Binding-site contacts:
Ligand atom C1 contacts residue GLY367 of chain 1.D at 3.8 Å.
Ligand atom C1 contacts residue GAF1 of chain 1.AB at 0.1 Å.
Ligand atom O5 contacts residue GLY367 of chain 1.D at 3.2 Å.
Ligand atom C4 contacts residue TYR248 of chain 1.D at 3.7 Å (hydrophobic).
Ligand atom O1 contacts residue GLY367 of chain 1.D at 3.7 Å.
Ligand atom C6 contacts residue GLU46 of chain 1.D at 3.4 Å.
Ligand atom O4 contacts residue TYR50 of chain 1.D at 3.6 Å.
Ligand atom O3 contacts residue GAF1 of chain 1.AB at 0.0 Å (h-bond).
Ligand atom O3 contacts residue ASP49 of chain 1.D at 2.6 Å (salt-bridge).
Ligand atom C3 contacts residue TYR248 of chain 1.D at 3.7 Å (hydrophobic).
Ligand atom O4 contacts residue GAF1 of chain 1.AB at 0.0 Å (h-bond).
Ligand atom O1 contacts residue GAF1 of chain 1.AB at 1.4 Å.
Ligand atom O4 contacts residue ASP49 of chain 1.D at 2.6 Å (salt-bridge).
Ligand atom F2 contacts residue GAF1 of chain 1.AB at 0.0 Å.
Ligand atom C2 contacts residue GAF1 of chain 1.AB at 0.1 Å.
Ligand atom C4 contacts residue LEU190 of chain 1.D at 3.7 Å (hydrophobic).
Ligand atom C3 contacts residue ASP191 of chain 1.D at 3.7 Å.
Ligand atom O6 contacts residue LEU190 of chain 1.D at 3.8 Å.
Ligand atom C3 contacts residue GAF1 of chain 1.AB at 0.1 Å.
Ligand atom O6 contacts residue HIS47 of chain 1.D at 2.8 Å (h-bond).
Ligand atom C5 contacts residue GAF1 of chain 1.AB at 0.1 Å.
Ligand atom C3 contacts residue ASP49 of chain 1.D at 3.4 Å.
Ligand atom O3 contacts residue TYR248 of chain 1.D at 3.4 Å (h-bond).
Ligand atom O3 contacts residue GLY188 of chain 1.D at 2.9 Å (h-bond).
Ligand atom O6 contacts residue GLU46 of chain 1.D at 2.5 Å (salt-bridge).
Ligand atom C6 contacts residue GAF1 of chain 1.AB at 0.0 Å.
Ligand atom C1 contacts residue TYR248 of chain 1.D at 3.8 Å (hydrophobic).
Ligand atom C4 contacts residue ASP49 of chain 1.D at 3.3 Å.
Ligand atom C6 contacts residue HIS47 of chain 1.D at 3.4 Å.
Ligand atom C2 contacts residue TYR248 of chain 1.D at 3.4 Å (hydrophobic).
Ligand atom O1 contacts residue TYR248 of chain 1.D at 3.4 Å.
Ligand atom O3 contacts residue THR187 of chain 1.D at 3.7 Å.
Ligand atom F2 contacts residue ASP191 of chain 1.D at 3.2 Å.
Ligand atom O6 contacts residue GAF1 of chain 1.AB at 0.0 Å (h-bond).
Ligand atom F2 contacts residue THR187 of chain 1.D at 3.1 Å.
Ligand atom O5 contacts residue GAF1 of chain 1.AB at 0.1 Å (h-bond).
Ligand atom C4 contacts residue GAF1 of chain 1.AB at 0.1 Å.
Ligand atom C6 contacts residue GLY366 of chain 1.D at 3.7 Å.
Ligand atom O4 contacts residue TYR248 of chain 1.D at 2.7 Å (h-bond).
Ligand atom O5 contacts residue TYR248 of chain 1.D at 3.4 Å.

Sequence of chain 1.D:
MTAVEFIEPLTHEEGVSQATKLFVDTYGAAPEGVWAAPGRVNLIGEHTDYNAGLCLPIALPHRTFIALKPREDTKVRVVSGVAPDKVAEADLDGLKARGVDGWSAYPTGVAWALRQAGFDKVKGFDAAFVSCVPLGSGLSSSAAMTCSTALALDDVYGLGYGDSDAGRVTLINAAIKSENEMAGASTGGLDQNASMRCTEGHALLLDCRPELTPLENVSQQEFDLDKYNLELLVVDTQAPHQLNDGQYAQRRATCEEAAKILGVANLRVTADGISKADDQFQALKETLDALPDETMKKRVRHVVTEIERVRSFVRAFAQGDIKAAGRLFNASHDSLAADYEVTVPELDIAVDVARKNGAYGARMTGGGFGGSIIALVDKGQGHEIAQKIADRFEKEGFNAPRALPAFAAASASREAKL

A protein and the small-molecule ligand that binds it are described below.
Small molecule (SMILES): OC[C@H]1O[C@@H](O)[C@H](F)[C@@H](O)[C@H]1O